Binding-site contacts:
Ligand atom C5 contacts residue ARG147 of chain 1.A at 3.4 Å.
Ligand atom O5 contacts residue ASN124 of chain 1.A at 2.3 Å (h-bond).
Ligand atom N2 contacts residue ARG147 of chain 1.A at 4.4 Å.
Ligand atom C1 contacts residue ARG147 of chain 1.A at 3.4 Å.
Ligand atom C3 contacts residue ASN124 of chain 1.A at 3.8 Å.
Ligand atom C1 contacts residue LYS146 of chain 1.A at 4.3 Å.
Ligand atom C2 contacts residue ASN124 of chain 1.A at 2.4 Å.
Ligand atom O5 contacts residue ARG147 of chain 1.A at 2.5 Å (salt-bridge).
Ligand atom C1 contacts residue ASN124 of chain 1.A at 1.4 Å.
Ligand atom C8 contacts residue SER99 of chain 1.A at 3.1 Å.
Ligand atom C4 contacts residue ASN124 of chain 1.A at 4.2 Å.
Ligand atom C2 contacts residue ARG147 of chain 1.A at 3.3 Å.
Ligand atom O5 contacts residue LYS146 of chain 1.A at 4.4 Å.
Ligand atom O3 contacts residue ARG147 of chain 1.A at 4.2 Å.
Ligand atom N2 contacts residue SER99 of chain 1.A at 3.5 Å (h-bond).
Ligand atom N2 contacts residue ASN124 of chain 1.A at 2.9 Å (h-bond).
Ligand atom C8 contacts residue ASN124 of chain 1.A at 4.2 Å.
Ligand atom O6 contacts residue LYS146 of chain 1.A at 4.5 Å.
Ligand atom C6 contacts residue ARG147 of chain 1.A at 3.4 Å.
Ligand atom O7 contacts residue ARG147 of chain 1.A at 4.4 Å.
Ligand atom C4 contacts residue ARG147 of chain 1.A at 3.4 Å.
Ligand atom C3 contacts residue ARG147 of chain 1.A at 3.8 Å.
Ligand atom O6 contacts residue ARG147 of chain 1.A at 3.1 Å.
Ligand atom C5 contacts residue ASN124 of chain 1.A at 3.6 Å.
Ligand atom C7 contacts residue ASN124 of chain 1.A at 3.9 Å.
Ligand atom C7 contacts residue SER99 of chain 1.A at 3.7 Å.

Sequence of chain 1.A:
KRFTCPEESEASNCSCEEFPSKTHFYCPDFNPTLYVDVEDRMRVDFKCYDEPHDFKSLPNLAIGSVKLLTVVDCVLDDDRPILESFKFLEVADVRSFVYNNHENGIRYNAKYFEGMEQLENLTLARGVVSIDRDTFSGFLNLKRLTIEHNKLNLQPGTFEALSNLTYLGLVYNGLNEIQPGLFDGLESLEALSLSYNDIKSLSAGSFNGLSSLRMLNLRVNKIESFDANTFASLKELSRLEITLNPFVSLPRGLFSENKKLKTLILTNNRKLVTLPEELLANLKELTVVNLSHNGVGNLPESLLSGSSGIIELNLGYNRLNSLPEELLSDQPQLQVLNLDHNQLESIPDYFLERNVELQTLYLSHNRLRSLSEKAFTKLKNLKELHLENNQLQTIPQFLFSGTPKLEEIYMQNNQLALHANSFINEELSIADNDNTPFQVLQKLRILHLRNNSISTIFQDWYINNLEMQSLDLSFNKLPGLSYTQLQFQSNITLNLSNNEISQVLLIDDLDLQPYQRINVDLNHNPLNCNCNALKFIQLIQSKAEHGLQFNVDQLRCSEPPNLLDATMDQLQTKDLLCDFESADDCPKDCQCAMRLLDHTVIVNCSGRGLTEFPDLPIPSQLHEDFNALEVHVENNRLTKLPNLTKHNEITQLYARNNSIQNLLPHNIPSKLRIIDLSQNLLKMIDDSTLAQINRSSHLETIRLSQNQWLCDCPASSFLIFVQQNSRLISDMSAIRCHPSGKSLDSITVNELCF

A protein and the small-molecule ligand that binds it are described below.
Small molecule (SMILES): CC(=O)N[C@H]1[C@H](O[C@H]2[C@H](O)[C@@H](NC(C)=O)CO[C@@H]2CO)O[C@H](CO)[C@@H](O[C@@H]2O[C@H](CO)[C@@H](O)[C@H](O)[C@@H]2O)[C@@H]1O